Binding-site contacts:
Ligand atom C7 contacts residue GLN205 of chain 1.B at 4.3 Å.
Ligand atom C3 contacts residue ASN226 of chain 1.B at 3.8 Å.
Ligand atom C5 contacts residue GLN203 of chain 1.B at 4.0 Å.
Ligand atom O5 contacts residue GLN203 of chain 1.B at 3.4 Å (h-bond).
Ligand atom C8 contacts residue GLN225 of chain 1.B at 4.1 Å.
Ligand atom C5 contacts residue ASN226 of chain 1.B at 3.7 Å.
Ligand atom C1 contacts residue GLN205 of chain 1.B at 3.9 Å.
Ligand atom C2 contacts residue ASN226 of chain 1.B at 2.5 Å.
Ligand atom C6 contacts residue GLN203 of chain 1.B at 3.9 Å.
Ligand atom C8 contacts residue GLN205 of chain 1.B at 4.4 Å.
Ligand atom C2 contacts residue GLN205 of chain 1.B at 4.0 Å.
Ligand atom O5 contacts residue ASN226 of chain 1.B at 2.4 Å (h-bond).
Ligand atom O6 contacts residue GLN203 of chain 1.B at 4.5 Å.
Ligand atom C6 contacts residue TRP156 of chain 1.B at 3.9 Å (hydrophobic).
Ligand atom C4 contacts residue ASN226 of chain 1.B at 4.2 Å.
Ligand atom O7 contacts residue ASN226 of chain 1.B at 3.0 Å (h-bond).
Ligand atom C8 contacts residue THR224 of chain 1.B at 4.1 Å.
Ligand atom C3 contacts residue GLN205 of chain 1.B at 4.0 Å.
Ligand atom C1 contacts residue ASN226 of chain 1.B at 1.4 Å.
Ligand atom O6 contacts residue TRP156 of chain 1.B at 4.1 Å.
Ligand atom N2 contacts residue GLN205 of chain 1.B at 3.4 Å (h-bond).
Ligand atom N2 contacts residue ASN226 of chain 1.B at 2.9 Å (h-bond).
Ligand atom C8 contacts residue TRP156 of chain 1.B at 3.4 Å (hydrophobic).
Ligand atom C8 contacts residue ASN226 of chain 1.B at 4.4 Å.
Ligand atom C1 contacts residue GLN203 of chain 1.B at 4.0 Å.
Ligand atom C7 contacts residue ASN226 of chain 1.B at 3.2 Å.

Sequence of chain 1.B:
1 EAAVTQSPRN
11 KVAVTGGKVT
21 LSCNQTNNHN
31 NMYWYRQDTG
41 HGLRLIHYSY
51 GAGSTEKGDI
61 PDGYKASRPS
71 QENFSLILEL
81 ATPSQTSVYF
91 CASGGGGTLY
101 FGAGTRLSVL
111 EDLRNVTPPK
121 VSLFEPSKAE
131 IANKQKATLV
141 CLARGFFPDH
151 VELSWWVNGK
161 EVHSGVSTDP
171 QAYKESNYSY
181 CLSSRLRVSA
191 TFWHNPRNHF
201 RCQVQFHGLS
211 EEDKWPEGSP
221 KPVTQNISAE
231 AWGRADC

A small-molecule ligand and the protein it binds are described below.
Small molecule (SMILES): CC(=O)N[C@H]1[C@H](O[C@H]2[C@H](O)[C@@H](NC(C)=O)CO[C@@H]2CO)O[C@H](CO)[C@@H](O)[C@@H]1O